A protein and the small-molecule ligand that binds it are described below.
Small molecule (SMILES): CC(=O)N[C@@H]1[C@@H](O)[C@H](O)[C@@H](CO)O[C@H]1O

Binding-site contacts:
Ligand atom C2 contacts residue ASN83 of chain 1.A at 2.5 Å.
Ligand atom C8 contacts residue PHE41 of chain 1.A at 3.5 Å (hydrophobic).
Ligand atom C7 contacts residue GLY82 of chain 1.A at 3.8 Å.
Ligand atom O7 contacts residue HIS43 of chain 1.A at 4.4 Å.
Ligand atom C8 contacts residue GLY82 of chain 1.A at 3.2 Å.
Ligand atom C8 contacts residue HIS43 of chain 1.A at 4.1 Å.
Ligand atom C2 contacts residue GLY82 of chain 1.A at 4.4 Å.
Ligand atom O7 contacts residue THR42 of chain 1.A at 3.1 Å (h-bond).
Ligand atom C7 contacts residue ASN83 of chain 1.A at 3.6 Å.
Ligand atom C3 contacts residue ASN83 of chain 1.A at 3.8 Å.
Ligand atom C8 contacts residue THR42 of chain 1.A at 4.0 Å.
Ligand atom O7 contacts residue ASN83 of chain 1.A at 3.9 Å.
Ligand atom C4 contacts residue ASN83 of chain 1.A at 4.2 Å.
Ligand atom C1 contacts residue ASN83 of chain 1.A at 1.4 Å.
Ligand atom C5 contacts residue ASN83 of chain 1.A at 3.6 Å.
Ligand atom C8 contacts residue PHE44 of chain 1.A at 4.3 Å (hydrophobic).
Ligand atom O5 contacts residue ASN83 of chain 1.A at 2.3 Å (h-bond).
Ligand atom N2 contacts residue GLY82 of chain 1.A at 3.5 Å.
Ligand atom O7 contacts residue PHE41 of chain 1.A at 4.0 Å.
Ligand atom C7 contacts residue PHE41 of chain 1.A at 4.0 Å (hydrophobic).
Ligand atom N2 contacts residue ASN83 of chain 1.A at 2.9 Å (h-bond).
Ligand atom C7 contacts residue THR42 of chain 1.A at 4.0 Å.

Sequence of chain 1.A:
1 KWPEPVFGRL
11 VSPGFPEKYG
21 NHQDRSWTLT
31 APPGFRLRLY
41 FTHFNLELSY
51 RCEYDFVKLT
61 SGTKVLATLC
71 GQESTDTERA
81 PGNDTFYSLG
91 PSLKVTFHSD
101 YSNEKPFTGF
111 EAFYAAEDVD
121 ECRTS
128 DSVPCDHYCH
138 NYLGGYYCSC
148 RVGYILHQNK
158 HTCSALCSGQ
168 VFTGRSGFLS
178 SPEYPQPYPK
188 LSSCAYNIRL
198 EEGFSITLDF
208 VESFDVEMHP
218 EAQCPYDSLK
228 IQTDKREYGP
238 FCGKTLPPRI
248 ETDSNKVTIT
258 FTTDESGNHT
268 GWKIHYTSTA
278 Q